Sequence of chain 1.B:
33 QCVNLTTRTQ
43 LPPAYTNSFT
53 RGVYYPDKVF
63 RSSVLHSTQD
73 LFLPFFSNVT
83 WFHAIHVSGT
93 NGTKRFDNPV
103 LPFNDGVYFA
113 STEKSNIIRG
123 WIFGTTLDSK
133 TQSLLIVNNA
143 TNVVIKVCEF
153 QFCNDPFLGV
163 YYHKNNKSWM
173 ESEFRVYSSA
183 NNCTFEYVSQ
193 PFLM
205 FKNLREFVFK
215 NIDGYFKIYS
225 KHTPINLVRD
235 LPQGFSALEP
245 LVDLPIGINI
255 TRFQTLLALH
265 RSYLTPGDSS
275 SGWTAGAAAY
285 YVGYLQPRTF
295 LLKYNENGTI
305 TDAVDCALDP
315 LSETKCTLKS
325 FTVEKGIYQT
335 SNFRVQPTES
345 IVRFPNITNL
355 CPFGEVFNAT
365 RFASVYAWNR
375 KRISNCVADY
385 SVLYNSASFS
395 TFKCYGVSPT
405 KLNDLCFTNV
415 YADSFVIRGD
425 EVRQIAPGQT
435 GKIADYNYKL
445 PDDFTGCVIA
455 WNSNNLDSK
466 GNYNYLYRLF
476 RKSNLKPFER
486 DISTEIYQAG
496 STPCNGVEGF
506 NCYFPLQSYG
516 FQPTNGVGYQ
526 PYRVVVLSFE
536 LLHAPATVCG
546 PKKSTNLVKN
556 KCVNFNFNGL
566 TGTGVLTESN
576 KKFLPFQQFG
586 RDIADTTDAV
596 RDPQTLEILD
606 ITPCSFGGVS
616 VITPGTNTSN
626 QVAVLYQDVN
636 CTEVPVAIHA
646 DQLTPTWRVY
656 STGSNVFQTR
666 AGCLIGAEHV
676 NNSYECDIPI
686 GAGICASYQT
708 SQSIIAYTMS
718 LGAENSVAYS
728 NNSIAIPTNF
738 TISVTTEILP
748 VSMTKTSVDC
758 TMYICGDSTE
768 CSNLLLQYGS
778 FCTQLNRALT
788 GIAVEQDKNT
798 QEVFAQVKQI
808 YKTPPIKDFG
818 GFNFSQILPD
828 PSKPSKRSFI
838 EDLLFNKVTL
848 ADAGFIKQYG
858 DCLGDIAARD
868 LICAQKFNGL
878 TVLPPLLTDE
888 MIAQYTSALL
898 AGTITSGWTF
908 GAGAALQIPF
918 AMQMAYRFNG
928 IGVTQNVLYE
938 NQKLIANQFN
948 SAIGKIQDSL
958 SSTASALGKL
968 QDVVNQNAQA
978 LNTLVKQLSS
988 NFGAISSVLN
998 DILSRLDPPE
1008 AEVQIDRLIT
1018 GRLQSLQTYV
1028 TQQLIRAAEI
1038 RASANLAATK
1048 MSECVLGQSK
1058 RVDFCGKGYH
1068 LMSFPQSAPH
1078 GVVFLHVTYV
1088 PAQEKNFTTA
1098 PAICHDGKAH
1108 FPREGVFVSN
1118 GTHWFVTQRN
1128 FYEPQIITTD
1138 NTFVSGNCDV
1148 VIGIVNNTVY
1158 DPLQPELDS

Sequence of chain 1.A:
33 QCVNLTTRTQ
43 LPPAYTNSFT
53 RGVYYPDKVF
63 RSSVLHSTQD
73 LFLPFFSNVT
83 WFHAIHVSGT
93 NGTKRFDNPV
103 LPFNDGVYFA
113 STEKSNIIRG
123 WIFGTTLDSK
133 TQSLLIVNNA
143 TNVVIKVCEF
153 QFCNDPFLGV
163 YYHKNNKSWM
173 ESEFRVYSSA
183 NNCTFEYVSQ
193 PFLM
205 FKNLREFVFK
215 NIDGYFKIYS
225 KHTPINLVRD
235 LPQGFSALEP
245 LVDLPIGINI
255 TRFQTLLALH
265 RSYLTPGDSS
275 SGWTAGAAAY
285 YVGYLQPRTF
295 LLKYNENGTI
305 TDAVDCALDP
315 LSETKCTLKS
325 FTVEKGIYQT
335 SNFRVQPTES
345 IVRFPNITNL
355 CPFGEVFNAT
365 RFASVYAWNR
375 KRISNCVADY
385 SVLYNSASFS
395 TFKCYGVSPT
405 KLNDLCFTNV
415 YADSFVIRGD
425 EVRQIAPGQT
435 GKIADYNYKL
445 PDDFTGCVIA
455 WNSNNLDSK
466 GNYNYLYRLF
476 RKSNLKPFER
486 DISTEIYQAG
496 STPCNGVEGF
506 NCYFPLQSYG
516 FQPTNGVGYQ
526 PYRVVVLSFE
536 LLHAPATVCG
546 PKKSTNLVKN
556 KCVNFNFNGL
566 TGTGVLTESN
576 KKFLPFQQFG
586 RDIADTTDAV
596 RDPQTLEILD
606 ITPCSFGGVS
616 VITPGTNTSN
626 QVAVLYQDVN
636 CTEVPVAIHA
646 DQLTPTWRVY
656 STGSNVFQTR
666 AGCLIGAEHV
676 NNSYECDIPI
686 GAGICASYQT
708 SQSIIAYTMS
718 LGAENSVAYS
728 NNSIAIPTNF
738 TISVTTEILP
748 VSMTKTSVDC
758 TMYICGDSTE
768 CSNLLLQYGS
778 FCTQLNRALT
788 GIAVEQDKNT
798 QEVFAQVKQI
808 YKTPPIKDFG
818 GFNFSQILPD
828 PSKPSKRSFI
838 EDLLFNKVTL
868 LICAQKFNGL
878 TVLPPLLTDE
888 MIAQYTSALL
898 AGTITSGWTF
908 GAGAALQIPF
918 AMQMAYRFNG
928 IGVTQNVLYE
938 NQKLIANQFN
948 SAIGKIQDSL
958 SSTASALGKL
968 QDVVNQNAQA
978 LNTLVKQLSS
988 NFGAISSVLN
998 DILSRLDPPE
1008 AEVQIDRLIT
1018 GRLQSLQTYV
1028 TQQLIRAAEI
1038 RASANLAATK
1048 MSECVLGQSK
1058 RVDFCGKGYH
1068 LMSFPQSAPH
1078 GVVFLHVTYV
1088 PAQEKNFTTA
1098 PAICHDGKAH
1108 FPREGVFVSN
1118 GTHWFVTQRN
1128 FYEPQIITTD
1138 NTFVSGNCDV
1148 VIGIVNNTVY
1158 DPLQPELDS

Binding-site contacts:
Ligand atom N2 contacts residue ASN301 of chain 1.B at 3.2 Å (h-bond).
Ligand atom C1 contacts residue ASN301 of chain 1.B at 3.0 Å.
Ligand atom C8 contacts residue ASN301 of chain 1.B at 3.4 Å.
Ligand atom C6 contacts residue LYS577 of chain 1.A at 3.5 Å.
Ligand atom C2 contacts residue ASN301 of chain 1.B at 3.8 Å.
Ligand atom C7 contacts residue ASN301 of chain 1.B at 3.7 Å.
Ligand atom O6 contacts residue LYS577 of chain 1.A at 3.0 Å (salt-bridge).
Ligand atom O5 contacts residue ASN301 of chain 1.B at 4.1 Å.

This small molecule binds to this protein.
Small molecule (SMILES): CC(=O)N[C@@H]1[C@@H](O)[C@H](O)[C@@H](CO)O[C@H]1O